Sequence of chain 1.A:
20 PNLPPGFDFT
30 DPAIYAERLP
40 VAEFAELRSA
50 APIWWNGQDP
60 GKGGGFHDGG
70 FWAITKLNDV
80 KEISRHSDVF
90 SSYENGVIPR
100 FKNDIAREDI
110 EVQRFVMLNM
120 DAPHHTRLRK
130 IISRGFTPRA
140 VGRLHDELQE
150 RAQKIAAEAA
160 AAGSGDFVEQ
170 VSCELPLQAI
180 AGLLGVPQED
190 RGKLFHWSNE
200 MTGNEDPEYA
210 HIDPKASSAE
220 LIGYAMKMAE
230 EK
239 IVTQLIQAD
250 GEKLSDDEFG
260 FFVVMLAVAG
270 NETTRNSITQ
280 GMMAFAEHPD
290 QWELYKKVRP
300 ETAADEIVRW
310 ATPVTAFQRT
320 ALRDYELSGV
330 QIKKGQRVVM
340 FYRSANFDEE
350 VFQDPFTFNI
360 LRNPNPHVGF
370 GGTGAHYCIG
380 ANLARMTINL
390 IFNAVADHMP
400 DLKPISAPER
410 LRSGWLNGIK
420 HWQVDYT

Binding-site contacts:
Ligand atom C2 contacts residue GLY202 of chain 1.A at 3.7 Å.
Ligand atom C11 contacts residue SER217 of chain 1.A at 3.7 Å.
Ligand atom C1 contacts residue GLN112 of chain 1.A at 4.0 Å.
Ligand atom O1 contacts residue THR201 of chain 1.A at 3.8 Å.
Ligand atom C12 contacts residue SER217 of chain 1.A at 3.9 Å.
Ligand atom C16 contacts residue VAL111 of chain 1.A at 3.2 Å (hydrophobic).
Ligand atom O2 contacts residue VAL111 of chain 1.A at 3.0 Å.
Ligand atom C12 contacts residue VAL111 of chain 1.A at 3.8 Å (hydrophobic).
Ligand atom C8 contacts residue VAL263 of chain 1.A at 4.0 Å (hydrophobic).
Ligand atom C12 contacts residue LYS214 of chain 1.A at 3.8 Å.
Ligand atom C15 contacts residue GLN112 of chain 1.A at 4.1 Å.
Ligand atom C16 contacts residue PHE114 of chain 1.A at 3.8 Å (hydrophobic).
Ligand atom C19 contacts residue VAL267 of chain 1.A at 4.2 Å (hydrophobic).
Ligand atom C18 contacts residue ILE221 of chain 1.A at 3.9 Å (hydrophobic).
Ligand atom C18 contacts residue VAL263 of chain 1.A at 4.1 Å (hydrophobic).
Ligand atom C14 contacts residue GLN112 of chain 1.A at 4.1 Å.
Ligand atom C3 contacts residue MET200 of chain 1.A at 3.6 Å (hydrophobic).
Ligand atom C17 contacts residue VAL111 of chain 1.A at 3.6 Å (hydrophobic).
Ligand atom C2 contacts residue PRO213 of chain 1.A at 4.0 Å (hydrophobic).
Ligand atom C15 contacts residue VAL115 of chain 1.A at 3.8 Å (hydrophobic).
Ligand atom C5 contacts residue VAL267 of chain 1.A at 4.0 Å (hydrophobic).
Ligand atom O1 contacts residue GLY202 of chain 1.A at 3.1 Å (h-bond).
Ligand atom O1 contacts residue ILE97 of chain 1.A at 3.8 Å.
Ligand atom C15 contacts residue VAL111 of chain 1.A at 3.5 Å (hydrophobic).
Ligand atom C1 contacts residue MET200 of chain 1.A at 4.0 Å (hydrophobic).
Ligand atom C18 contacts residue SER217 of chain 1.A at 3.4 Å.
Ligand atom C4 contacts residue GLN112 of chain 1.A at 3.9 Å.
Ligand atom C7 contacts residue GLN112 of chain 1.A at 4.0 Å.
Ligand atom C2 contacts residue MET200 of chain 1.A at 3.2 Å (hydrophobic).
Ligand atom O1 contacts residue MET200 of chain 1.A at 4.0 Å.
Ligand atom C14 contacts residue VAL111 of chain 1.A at 4.0 Å (hydrophobic).
Ligand atom C5 contacts residue GLN112 of chain 1.A at 4.2 Å.
Ligand atom C6 contacts residue VAL267 of chain 1.A at 4.0 Å (hydrophobic).
Ligand atom C19 contacts residue VAL263 of chain 1.A at 4.0 Å (hydrophobic).
Ligand atom C7 contacts residue VAL115 of chain 1.A at 3.8 Å (hydrophobic).
Ligand atom C19 contacts residue MET200 of chain 1.A at 3.2 Å (hydrophobic).
Ligand atom C10 contacts residue MET200 of chain 1.A at 4.1 Å (hydrophobic).
Ligand atom C4 contacts residue VAL267 of chain 1.A at 3.9 Å (hydrophobic).
Ligand atom C3 contacts residue GLY202 of chain 1.A at 3.8 Å.
Ligand atom C9 contacts residue GLN112 of chain 1.A at 4.2 Å.

The protein below binds the small molecule below.
Small molecule (SMILES): C[C@]12CCC(=O)C=C1CC[C@@H]1[C@@H]2CC[C@]2(C)C(=O)CC[C@@H]12